Sequence of chain 1.L:
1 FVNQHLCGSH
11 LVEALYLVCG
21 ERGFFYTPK

The small molecule below binds the protein below.
Small molecule (SMILES): Oc1cccc(O)c1

Sequence of chain 1.B:
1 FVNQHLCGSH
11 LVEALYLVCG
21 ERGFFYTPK

Sequence of chain 1.H:
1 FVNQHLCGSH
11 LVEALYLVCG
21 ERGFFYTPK

Sequence of chain 1.K:
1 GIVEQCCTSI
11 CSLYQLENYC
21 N

Binding-site contacts:
Ligand atom C5 contacts residue HIS10 of chain 1.L at 4.0 Å.
Ligand atom C5 contacts residue HIS5 of chain 1.B at 4.5 Å.
Ligand atom O3 contacts residue ILE10 of chain 1.K at 3.5 Å.
Ligand atom C2 contacts residue CYS11 of chain 1.K at 3.5 Å (hydrophobic).
Ligand atom O3 contacts residue SER9 of chain 1.K at 3.8 Å.
Ligand atom O1 contacts residue CYS11 of chain 1.K at 4.4 Å.
Ligand atom C6 contacts residue HIS5 of chain 1.B at 3.9 Å.
Ligand atom C5 contacts residue CYS7 of chain 1.L at 3.9 Å (hydrophobic).
Ligand atom O1 contacts residue ALA14 of chain 1.L at 3.4 Å.
Ligand atom C1 contacts residue HIS5 of chain 1.B at 3.3 Å.
Ligand atom C3 contacts residue CYS11 of chain 1.K at 3.9 Å (hydrophobic).
Ligand atom C4 contacts residue CYS6 of chain 1.K at 3.3 Å (hydrophobic).
Ligand atom C6 contacts residue HIS10 of chain 1.L at 3.7 Å.
Ligand atom C4 contacts residue CYS7 of chain 1.L at 3.8 Å (hydrophobic).
Ligand atom O3 contacts residue CYS6 of chain 1.K at 2.6 Å (h-bond).
Ligand atom C1 contacts residue ALA14 of chain 1.L at 4.2 Å (hydrophobic).
Ligand atom C5 contacts residue LEU11 of chain 1.L at 3.6 Å (hydrophobic).
Ligand atom O1 contacts residue LEU17 of chain 1.H at 3.7 Å.
Ligand atom O3 contacts residue CYS11 of chain 1.K at 2.8 Å (h-bond).
Ligand atom C5 contacts residue LEU6 of chain 1.B at 4.0 Å (hydrophobic).
Ligand atom C1 contacts residue CYS11 of chain 1.K at 4.4 Å (hydrophobic).
Ligand atom C2 contacts residue HIS5 of chain 1.B at 3.7 Å.
Ligand atom C3 contacts residue HIS5 of chain 1.B at 4.4 Å.
Ligand atom C3 contacts residue LEU11 of chain 1.L at 4.2 Å (hydrophobic).
Ligand atom C6 contacts residue LEU6 of chain 1.B at 4.4 Å (hydrophobic).
Ligand atom C3 contacts residue CYS6 of chain 1.K at 3.4 Å (hydrophobic).
Ligand atom C2 contacts residue LEU11 of chain 1.L at 4.4 Å (hydrophobic).
Ligand atom C6 contacts residue LEU11 of chain 1.L at 3.6 Å (hydrophobic).
Ligand atom O1 contacts residue HIS5 of chain 1.B at 3.0 Å (h-bond).
Ligand atom C4 contacts residue LEU11 of chain 1.L at 4.1 Å (hydrophobic).